Binding-site contacts:
Ligand atom C4 contacts residue GLU54 of chain 1.C at 4.5 Å.
Ligand atom O6 contacts residue TRP59 of chain 1.C at 3.9 Å.
Ligand atom C2 contacts residue TRP59 of chain 1.C at 4.1 Å (hydrophobic).
Ligand atom C3 contacts residue TRP59 of chain 1.C at 3.5 Å (hydrophobic).
Ligand atom C1 contacts residue TRP59 of chain 1.C at 3.5 Å (hydrophobic).
Ligand atom O5 contacts residue GLU54 of chain 1.C at 3.5 Å.
Ligand atom C1 contacts residue GLU54 of chain 1.C at 3.5 Å.
Ligand atom C2 contacts residue ARG79 of chain 1.C at 4.1 Å.
Ligand atom C4 contacts residue TRP59 of chain 1.C at 4.2 Å (hydrophobic).
Ligand atom O5 contacts residue ARG79 of chain 1.C at 4.0 Å.
Ligand atom C2 contacts residue GLU54 of chain 1.C at 4.1 Å.

The protein below binds the small molecule below.
Small molecule (SMILES): C[C@@H](O)[C@@H](C)O

Sequence of chain 1.C:
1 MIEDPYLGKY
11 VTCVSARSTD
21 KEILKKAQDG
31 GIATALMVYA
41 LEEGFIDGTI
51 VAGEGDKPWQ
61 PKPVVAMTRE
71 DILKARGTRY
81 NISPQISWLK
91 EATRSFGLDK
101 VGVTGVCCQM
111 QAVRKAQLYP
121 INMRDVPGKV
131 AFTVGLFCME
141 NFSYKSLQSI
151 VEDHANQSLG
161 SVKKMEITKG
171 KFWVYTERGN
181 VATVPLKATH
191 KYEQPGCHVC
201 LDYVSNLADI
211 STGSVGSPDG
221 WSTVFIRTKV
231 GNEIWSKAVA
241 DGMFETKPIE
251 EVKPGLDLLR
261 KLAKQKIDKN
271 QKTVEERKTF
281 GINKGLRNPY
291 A